The protein below binds the small molecule below.
Small molecule (SMILES): Nc1ncnc2c1ncn2[C@@H]1O[C@H](COP(=O)(O)O)[C@@H](OP(=O)(O)O)[C@H]1O

Sequence of chain 1.A:
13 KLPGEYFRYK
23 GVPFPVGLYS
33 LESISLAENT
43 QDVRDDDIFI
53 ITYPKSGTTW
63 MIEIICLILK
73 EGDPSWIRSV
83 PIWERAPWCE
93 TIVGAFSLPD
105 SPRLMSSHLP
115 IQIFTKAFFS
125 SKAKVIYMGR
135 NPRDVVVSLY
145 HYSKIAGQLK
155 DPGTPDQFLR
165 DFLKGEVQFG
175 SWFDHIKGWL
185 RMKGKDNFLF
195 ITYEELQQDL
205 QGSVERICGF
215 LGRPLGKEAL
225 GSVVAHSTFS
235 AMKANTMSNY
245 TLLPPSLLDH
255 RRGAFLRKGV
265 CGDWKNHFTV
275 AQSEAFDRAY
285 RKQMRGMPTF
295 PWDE

Binding-site contacts:
Ligand atom N6 contacts residue TRP62 of chain 1.A at 3.1 Å.
Ligand atom O4P contacts residue LYS57 of chain 1.A at 3.2 Å (salt-bridge).
Ligand atom O4P contacts residue GLY59 of chain 1.A at 3.1 Å (h-bond).
Ligand atom O6P contacts residue LYS57 of chain 1.A at 3.1 Å (salt-bridge).
Ligand atom N1 contacts residue PHE233 of chain 1.A at 3.7 Å.
Ligand atom O5' contacts residue GLY59 of chain 1.A at 3.3 Å (h-bond).
Ligand atom O2' contacts residue ARG261 of chain 1.A at 3.7 Å.
Ligand atom N1 contacts residue TRP62 of chain 1.A at 3.4 Å.
Ligand atom N6 contacts residue MET236 of chain 1.A at 3.4 Å (h-bond).
Ligand atom P2 contacts residue LYS57 of chain 1.A at 3.6 Å.
Ligand atom O4' contacts residue GLY59 of chain 1.A at 3.5 Å.
Ligand atom C2 contacts residue TYR197 of chain 1.A at 3.3 Å (hydrophobic).
Ligand atom O6P contacts residue PHE259 of chain 1.A at 3.4 Å.
Ligand atom O2' contacts residue PHE233 of chain 1.A at 3.4 Å.
Ligand atom O3P contacts residue ARG134 of chain 1.A at 3.1 Å (salt-bridge).
Ligand atom O2P contacts residue LYS262 of chain 1.A at 2.8 Å (salt-bridge).
Ligand atom P1 contacts residue SER142 of chain 1.A at 3.5 Å.
Ligand atom O5P contacts residue PHE259 of chain 1.A at 3.5 Å.
Ligand atom N6 contacts residue SER231 of chain 1.A at 2.9 Å (h-bond).
Ligand atom O1P contacts residue ARG261 of chain 1.A at 2.9 Å (salt-bridge).
Ligand atom C8 contacts residue LEU260 of chain 1.A at 3.4 Å (hydrophobic).
Ligand atom O2' contacts residue LEU260 of chain 1.A at 3.6 Å.
Ligand atom O4P contacts residue THR60 of chain 1.A at 2.7 Å (h-bond).
Ligand atom O3' contacts residue ARG134 of chain 1.A at 3.1 Å (salt-bridge).
Ligand atom P2 contacts residue THR60 of chain 1.A at 3.5 Å.
Ligand atom O3' contacts residue SER142 of chain 1.A at 3.5 Å (h-bond).
Ligand atom N3 contacts residue GLY263 of chain 1.A at 3.4 Å.
Ligand atom O2P contacts residue GLY263 of chain 1.A at 2.8 Å (h-bond).
Ligand atom C6 contacts residue TRP62 of chain 1.A at 3.4 Å (hydrophobic).
Ligand atom O1P contacts residue SER142 of chain 1.A at 2.7 Å (h-bond).
Ligand atom O5' contacts residue LYS57 of chain 1.A at 3.2 Å.
Ligand atom O4P contacts residue SER58 of chain 1.A at 3.4 Å (h-bond).
Ligand atom C2 contacts residue TRP62 of chain 1.A at 3.6 Å (hydrophobic).
Ligand atom O2' contacts residue GLY263 of chain 1.A at 3.6 Å (h-bond).
Ligand atom O5P contacts residue THR60 of chain 1.A at 3.4 Å (h-bond).
Ligand atom O2P contacts residue ARG261 of chain 1.A at 3.4 Å.
Ligand atom O5P contacts residue THR61 of chain 1.A at 3.0 Å (h-bond).
Ligand atom O3P contacts residue ARG261 of chain 1.A at 3.1 Å (salt-bridge).
Ligand atom N6 contacts residue PHE233 of chain 1.A at 3.6 Å (h-bond).
Ligand atom N3 contacts residue TYR197 of chain 1.A at 2.7 Å (h-bond).